This protein binds this small molecule.
Small molecule (SMILES): CC(=O)N[C@@H]1[C@@H](O)[C@H](O)[C@@H](CO)O[C@H]1O

Binding-site contacts:
Ligand atom C5 contacts residue LYS155 of chain 1.A at 4.4 Å.
Ligand atom N2 contacts residue ASN157 of chain 1.A at 2.9 Å (h-bond).
Ligand atom C4 contacts residue ASN157 of chain 1.A at 4.3 Å.
Ligand atom O5 contacts residue ASN157 of chain 1.A at 2.4 Å (h-bond).
Ligand atom C3 contacts residue ASN157 of chain 1.A at 3.8 Å.
Ligand atom C2 contacts residue ASN157 of chain 1.A at 2.6 Å.
Ligand atom C7 contacts residue ASN157 of chain 1.A at 3.8 Å.
Ligand atom C8 contacts residue ASN157 of chain 1.A at 4.1 Å.
Ligand atom C1 contacts residue ASN157 of chain 1.A at 1.4 Å.
Ligand atom O5 contacts residue LYS155 of chain 1.A at 3.6 Å.
Ligand atom O6 contacts residue LYS155 of chain 1.A at 3.5 Å (salt-bridge).
Ligand atom C6 contacts residue LYS155 of chain 1.A at 3.8 Å.
Ligand atom O7 contacts residue ASN157 of chain 1.A at 4.0 Å.
Ligand atom C5 contacts residue ASN157 of chain 1.A at 3.6 Å.

Sequence of chain 1.A:
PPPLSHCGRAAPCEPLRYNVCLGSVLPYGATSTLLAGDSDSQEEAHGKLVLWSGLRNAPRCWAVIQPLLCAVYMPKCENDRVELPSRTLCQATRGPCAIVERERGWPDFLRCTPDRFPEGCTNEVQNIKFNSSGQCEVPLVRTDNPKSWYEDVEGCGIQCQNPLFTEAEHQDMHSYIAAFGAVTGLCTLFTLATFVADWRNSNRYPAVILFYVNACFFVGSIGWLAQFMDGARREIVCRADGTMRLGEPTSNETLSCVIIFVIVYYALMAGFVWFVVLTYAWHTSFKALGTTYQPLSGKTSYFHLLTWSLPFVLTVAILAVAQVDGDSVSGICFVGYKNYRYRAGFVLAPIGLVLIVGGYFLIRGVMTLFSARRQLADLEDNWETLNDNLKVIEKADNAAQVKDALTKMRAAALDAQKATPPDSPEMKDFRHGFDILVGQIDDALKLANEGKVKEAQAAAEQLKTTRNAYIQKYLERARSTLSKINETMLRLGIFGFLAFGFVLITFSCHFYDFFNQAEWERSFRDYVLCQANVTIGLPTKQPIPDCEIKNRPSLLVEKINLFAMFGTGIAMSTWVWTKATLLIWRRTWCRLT